Sequence of chain 1.A:
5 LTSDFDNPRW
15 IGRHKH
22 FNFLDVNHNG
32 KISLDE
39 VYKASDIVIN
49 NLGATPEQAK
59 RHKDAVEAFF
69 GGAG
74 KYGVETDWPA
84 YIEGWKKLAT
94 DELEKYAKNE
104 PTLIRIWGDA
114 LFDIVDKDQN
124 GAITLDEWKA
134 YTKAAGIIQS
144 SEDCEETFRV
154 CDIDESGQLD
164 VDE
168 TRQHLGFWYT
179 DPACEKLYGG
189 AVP

A protein and the small-molecule ligand that binds it are described below.
Small molecule (SMILES): O=C1N2C=C(c3ccc(O)cc3)NC(Cc3ccccc3)C2=N[C@@]1(Cc1ccc(Br)cc1)OO

Binding-site contacts:
Ligand atom O34 contacts residue TRP131 of chain 1.A at 3.5 Å.
Ligand atom C9 contacts residue TRP110 of chain 1.A at 3.6 Å (hydrophobic).
Ligand atom O33 contacts residue TYR186 of chain 1.A at 2.9 Å (h-bond).
Ligand atom O25 contacts residue TRP88 of chain 1.A at 3.4 Å (h-bond).
Ligand atom C22 contacts residue HIS18 of chain 1.A at 3.6 Å.
Ligand atom C15 contacts residue ILE107 of chain 1.A at 3.4 Å (hydrophobic).
Ligand atom O34 contacts residue ILE140 of chain 1.A at 3.6 Å.
Ligand atom C2 contacts residue TYR134 of chain 1.A at 3.6 Å (hydrophobic).
Ligand atom C14 contacts residue HIS171 of chain 1.A at 3.4 Å.
Ligand atom C8 contacts residue TRP110 of chain 1.A at 3.7 Å (hydrophobic).
Ligand atom C22 contacts residue MSE21 of chain 1.A at 3.5 Å.
Ligand atom C12 contacts residue HIS171 of chain 1.A at 3.5 Å.
Ligand atom C15 contacts residue GLY111 of chain 1.A at 3.5 Å.
Ligand atom C10 contacts residue LEU114 of chain 1.A at 3.5 Å (hydrophobic).
Ligand atom C28 contacts residue TYR134 of chain 1.A at 3.5 Å (hydrophobic).
Ligand atom C14 contacts residue GLY111 of chain 1.A at 3.6 Å.
Ligand atom C22 contacts residue TRP88 of chain 1.A at 3.5 Å (hydrophobic).
Ligand atom O18 contacts residue TRP175 of chain 1.A at 3.6 Å.
Ligand atom C3 contacts residue TYR186 of chain 1.A at 3.4 Å (hydrophobic).
Ligand atom C10 contacts residue TYR134 of chain 1.A at 3.5 Å (hydrophobic).
Ligand atom C23 contacts residue TRP88 of chain 1.A at 3.2 Å (hydrophobic).
Ligand atom O25 contacts residue MSE21 of chain 1.A at 3.5 Å.
Ligand atom O34 contacts residue TYR186 of chain 1.A at 2.7 Å (h-bond).
Ligand atom C24 contacts residue TRP175 of chain 1.A at 3.7 Å (hydrophobic).
Ligand atom O25 contacts residue HIS18 of chain 1.A at 2.9 Å (h-bond).
Ligand atom C21 contacts residue MSE21 of chain 1.A at 3.2 Å.
Ligand atom O25 contacts residue TYR84 of chain 1.A at 2.6 Å (h-bond).
Ligand atom C20 contacts residue MSE21 of chain 1.A at 3.2 Å.
Ligand atom N1 contacts residue TYR134 of chain 1.A at 2.8 Å (h-bond).
Ligand atom C22 contacts residue TYR84 of chain 1.A at 3.2 Å (hydrophobic).
Ligand atom N7 contacts residue MSE21 of chain 1.A at 3.6 Å.
Ligand atom BR17 contacts residue THR168 of chain 1.A at 3.4 Å.
Ligand atom C21 contacts residue TYR84 of chain 1.A at 3.2 Å (hydrophobic).
Ligand atom O34 contacts residue TYR134 of chain 1.A at 3.6 Å.
Ligand atom C19 contacts residue MSE21 of chain 1.A at 3.6 Å.
Ligand atom C3 contacts residue HIS171 of chain 1.A at 3.7 Å.
Ligand atom C23 contacts residue HIS18 of chain 1.A at 3.6 Å.
Ligand atom O18 contacts residue HIS171 of chain 1.A at 2.6 Å.
Ligand atom C13 contacts residue HIS171 of chain 1.A at 3.3 Å.
Ligand atom O18 contacts residue TYR186 of chain 1.A at 3.2 Å (h-bond).